A protein and the small-molecule ligand that binds it are described below.
Small molecule (SMILES): CC(=O)N[C@@H]1[C@@H](O)[C@H](O)[C@@H](CO)O[C@H]1O

Sequence of chain 1.B:
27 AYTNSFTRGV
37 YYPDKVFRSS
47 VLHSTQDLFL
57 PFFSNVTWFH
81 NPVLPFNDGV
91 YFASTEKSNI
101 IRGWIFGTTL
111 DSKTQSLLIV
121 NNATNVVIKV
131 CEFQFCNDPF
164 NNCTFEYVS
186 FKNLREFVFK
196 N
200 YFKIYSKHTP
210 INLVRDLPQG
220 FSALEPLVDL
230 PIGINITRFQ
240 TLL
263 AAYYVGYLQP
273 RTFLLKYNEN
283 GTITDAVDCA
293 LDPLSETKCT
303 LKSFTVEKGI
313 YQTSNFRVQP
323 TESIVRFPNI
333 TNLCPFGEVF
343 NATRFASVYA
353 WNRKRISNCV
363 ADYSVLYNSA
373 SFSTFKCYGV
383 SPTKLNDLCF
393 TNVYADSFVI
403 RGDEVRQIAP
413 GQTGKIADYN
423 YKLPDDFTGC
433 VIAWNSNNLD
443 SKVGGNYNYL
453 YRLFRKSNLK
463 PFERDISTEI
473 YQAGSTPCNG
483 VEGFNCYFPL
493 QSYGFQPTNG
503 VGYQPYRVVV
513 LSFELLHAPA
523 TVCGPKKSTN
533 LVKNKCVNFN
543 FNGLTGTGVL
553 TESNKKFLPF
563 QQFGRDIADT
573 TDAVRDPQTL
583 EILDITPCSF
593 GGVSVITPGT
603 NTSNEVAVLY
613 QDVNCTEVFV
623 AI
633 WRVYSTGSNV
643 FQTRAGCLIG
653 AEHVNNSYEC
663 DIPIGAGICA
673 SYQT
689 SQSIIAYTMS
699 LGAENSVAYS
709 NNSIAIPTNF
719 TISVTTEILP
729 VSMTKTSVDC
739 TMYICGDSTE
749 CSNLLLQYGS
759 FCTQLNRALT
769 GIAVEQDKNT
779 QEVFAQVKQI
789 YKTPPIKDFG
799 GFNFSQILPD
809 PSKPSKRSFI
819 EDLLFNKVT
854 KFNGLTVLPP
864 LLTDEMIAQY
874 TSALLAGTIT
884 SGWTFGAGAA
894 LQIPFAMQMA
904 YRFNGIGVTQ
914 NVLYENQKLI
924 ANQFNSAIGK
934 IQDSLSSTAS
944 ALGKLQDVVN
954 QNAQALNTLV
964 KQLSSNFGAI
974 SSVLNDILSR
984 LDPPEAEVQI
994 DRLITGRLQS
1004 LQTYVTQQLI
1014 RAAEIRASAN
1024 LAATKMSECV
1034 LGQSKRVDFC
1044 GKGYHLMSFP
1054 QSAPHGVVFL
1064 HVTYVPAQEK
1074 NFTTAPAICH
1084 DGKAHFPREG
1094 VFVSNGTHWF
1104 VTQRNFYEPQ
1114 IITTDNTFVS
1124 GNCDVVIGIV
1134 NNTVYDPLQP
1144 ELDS

Binding-site contacts:
Ligand atom C4 contacts residue ASN61 of chain 1.B at 4.2 Å.
Ligand atom C2 contacts residue ASN61 of chain 1.B at 2.5 Å.
Ligand atom O7 contacts residue ASN61 of chain 1.B at 3.7 Å.
Ligand atom O6 contacts residue TYR28 of chain 1.B at 3.6 Å.
Ligand atom N2 contacts residue ASN61 of chain 1.B at 2.9 Å (h-bond).
Ligand atom C8 contacts residue SER60 of chain 1.B at 4.3 Å.
Ligand atom C5 contacts residue TYR28 of chain 1.B at 4.2 Å (hydrophobic).
Ligand atom C1 contacts residue TYR28 of chain 1.B at 4.1 Å (hydrophobic).
Ligand atom C8 contacts residue PHE59 of chain 1.B at 3.4 Å (hydrophobic).
Ligand atom O5 contacts residue ASN61 of chain 1.B at 2.4 Å (h-bond).
Ligand atom C5 contacts residue ASN61 of chain 1.B at 3.7 Å.
Ligand atom C6 contacts residue TYR28 of chain 1.B at 3.9 Å (hydrophobic).
Ligand atom C3 contacts residue ASN61 of chain 1.B at 3.8 Å.
Ligand atom C1 contacts residue ASN61 of chain 1.B at 1.4 Å.
Ligand atom C7 contacts residue ASN61 of chain 1.B at 3.5 Å.
Ligand atom O5 contacts residue TYR28 of chain 1.B at 3.2 Å.